Binding-site contacts:
Ligand atom O2' contacts residue LYS41 of chain 1.B at 3.3 Å (salt-bridge).
Ligand atom N3 contacts residue PHE120 of chain 1.B at 3.2 Å.
Ligand atom P contacts residue GLN11 of chain 1.A at 4.0 Å.
Ligand atom C2 contacts residue ASN44 of chain 1.B at 3.9 Å.
Ligand atom C2' contacts residue PHE120 of chain 1.B at 3.0 Å (hydrophobic).
Ligand atom O3P contacts residue HIS12 of chain 1.A at 2.5 Å (h-bond).
Ligand atom O3P contacts residue PHE120 of chain 1.B at 2.8 Å (h-bond).
Ligand atom O4 contacts residue ALA122 of chain 1.B at 4.0 Å.
Ligand atom C5 contacts residue VAL43 of chain 1.B at 4.0 Å (hydrophobic).
Ligand atom P contacts residue LYS41 of chain 1.B at 3.8 Å.
Ligand atom O2' contacts residue HIS12 of chain 1.A at 4.0 Å.
Ligand atom O3P contacts residue HIS119 of chain 1.B at 3.5 Å.
Ligand atom C2 contacts residue THR45 of chain 1.B at 3.6 Å.
Ligand atom C2 contacts residue PHE120 of chain 1.B at 3.6 Å (hydrophobic).
Ligand atom P contacts residue HIS12 of chain 1.A at 3.6 Å.
Ligand atom C3' contacts residue HIS119 of chain 1.B at 3.5 Å.
Ligand atom C4 contacts residue PHE120 of chain 1.B at 3.8 Å (hydrophobic).
Ligand atom O3' contacts residue HIS119 of chain 1.B at 2.2 Å (h-bond).
Ligand atom O2P contacts residue HIS12 of chain 1.A at 3.7 Å.
Ligand atom O4 contacts residue THR45 of chain 1.B at 3.4 Å (h-bond).
Ligand atom O2 contacts residue PHE120 of chain 1.B at 3.9 Å.
Ligand atom C4 contacts residue THR45 of chain 1.B at 3.5 Å.
Ligand atom C1' contacts residue PHE120 of chain 1.B at 3.9 Å (hydrophobic).
Ligand atom O2 contacts residue ASN44 of chain 1.B at 3.3 Å.
Ligand atom N3 contacts residue THR45 of chain 1.B at 2.7 Å (h-bond).
Ligand atom O2P contacts residue GLN11 of chain 1.A at 2.6 Å (h-bond).
Ligand atom C1' contacts residue VAL43 of chain 1.B at 3.5 Å (hydrophobic).
Ligand atom N1 contacts residue PHE120 of chain 1.B at 3.6 Å (h-bond).
Ligand atom O2 contacts residue THR45 of chain 1.B at 2.9 Å (h-bond).
Ligand atom C5 contacts residue ASP121 of chain 1.B at 3.8 Å.
Ligand atom O2 contacts residue HIS12 of chain 1.A at 3.2 Å.
Ligand atom O2P contacts residue LYS41 of chain 1.B at 2.9 Å (salt-bridge).
Ligand atom O4 contacts residue PHE120 of chain 1.B at 3.7 Å.
Ligand atom O1P contacts residue HIS119 of chain 1.B at 2.8 Å (h-bond).
Ligand atom O3' contacts residue PHE120 of chain 1.B at 3.4 Å (h-bond).
Ligand atom N1 contacts residue VAL43 of chain 1.B at 3.8 Å.
Ligand atom O2 contacts residue VAL43 of chain 1.B at 4.0 Å.
Ligand atom O4' contacts residue VAL43 of chain 1.B at 3.5 Å (h-bond).
Ligand atom C3' contacts residue PHE120 of chain 1.B at 3.1 Å (hydrophobic).
Ligand atom C6 contacts residue PHE120 of chain 1.B at 3.9 Å (hydrophobic).

Sequence of chain 1.A:
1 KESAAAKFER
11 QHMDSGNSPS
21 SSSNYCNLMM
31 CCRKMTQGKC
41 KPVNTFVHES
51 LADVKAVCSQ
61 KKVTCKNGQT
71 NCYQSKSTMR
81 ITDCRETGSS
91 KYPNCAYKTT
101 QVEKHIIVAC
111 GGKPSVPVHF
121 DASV

This protein binds this small molecule.
Small molecule (SMILES): O=c1ccn([C@@H]2O[C@H](CO)[C@@H](O)[C@H]2OP(=O)(O)O)c(=O)[nH]1

Sequence of chain 1.B:
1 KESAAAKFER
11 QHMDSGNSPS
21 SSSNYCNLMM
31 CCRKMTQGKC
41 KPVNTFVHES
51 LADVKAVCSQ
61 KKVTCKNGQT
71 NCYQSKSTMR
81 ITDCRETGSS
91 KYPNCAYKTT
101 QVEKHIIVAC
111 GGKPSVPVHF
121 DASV